A small-molecule ligand and the protein it binds are described below.
Small molecule (SMILES): COc1ccc(S(=O)(=O)N(CC(C)C)C[C@@H](O)[C@H](Cc2ccccc2)NC(=O)O[C@@H]2CCOCOC2)cc1

Binding-site contacts:
Ligand atom O39 contacts residue ASP30 of chain 1.A at 3.3 Å.
Ligand atom C35 contacts residue PRO81 of chain 1.A at 3.8 Å (hydrophobic).
Ligand atom C35 contacts residue GLY48 of chain 1.B at 3.4 Å.
Ligand atom O26 contacts residue ALA28 of chain 1.B at 3.8 Å.
Ligand atom N20 contacts residue GLY27 of chain 1.B at 3.2 Å (h-bond).
Ligand atom C16 contacts residue ASP25 of chain 1.A at 3.2 Å.
Ligand atom C30 contacts residue GLY48 of chain 1.B at 3.4 Å.
Ligand atom C17 contacts residue ASP25 of chain 1.B at 3.2 Å.
Ligand atom O9 contacts residue ILE84 of chain 1.A at 3.5 Å.
Ligand atom O10 contacts residue GLY49 of chain 1.A at 3.3 Å.
Ligand atom C32 contacts residue GLY27 of chain 1.B at 3.6 Å.
Ligand atom C36 contacts residue ILE50 of chain 1.B at 3.5 Å (hydrophobic).
Ligand atom O18 contacts residue ASP25 of chain 1.B at 2.8 Å (salt-bridge).
Ligand atom C27 contacts residue ASP30 of chain 1.B at 3.4 Å.
Ligand atom C35 contacts residue VAL82 of chain 1.A at 3.8 Å (hydrophobic).
Ligand atom C12 contacts residue GLY27 of chain 1.A at 3.6 Å.
Ligand atom C34 contacts residue VAL82 of chain 1.A at 3.7 Å (hydrophobic).
Ligand atom C32 contacts residue ASP25 of chain 1.A at 3.4 Å.
Ligand atom C36 contacts residue GLY49 of chain 1.B at 3.5 Å.
Ligand atom O26 contacts residue ASP29 of chain 1.B at 3.2 Å (salt-bridge).
Ligand atom C29 contacts residue GLY48 of chain 1.B at 3.2 Å.
Ligand atom O28 contacts residue ILE47 of chain 1.B at 3.7 Å.
Ligand atom O18 contacts residue ASP25 of chain 1.A at 2.5 Å (salt-bridge).
Ligand atom C36 contacts residue PRO81 of chain 1.A at 3.6 Å (hydrophobic).
Ligand atom C40 contacts residue ASP30 of chain 1.A at 3.4 Å.
Ligand atom C33 contacts residue GLY27 of chain 1.B at 3.5 Å.
Ligand atom O26 contacts residue ASP30 of chain 1.B at 3.4 Å (salt-bridge).
Ligand atom C33 contacts residue VAL82 of chain 1.A at 3.7 Å (hydrophobic).
Ligand atom C25 contacts residue ASP30 of chain 1.B at 3.8 Å.
Ligand atom C17 contacts residue ASP25 of chain 1.A at 3.3 Å.
Ligand atom C6 contacts residue ALA28 of chain 1.A at 3.6 Å (hydrophobic).
Ligand atom O23 contacts residue ALA28 of chain 1.B at 3.5 Å.
Ligand atom C7 contacts residue ASP30 of chain 1.A at 3.6 Å.
Ligand atom C7 contacts residue VAL32 of chain 1.A at 3.8 Å (hydrophobic).
Ligand atom O18 contacts residue GLY27 of chain 1.B at 3.4 Å.
Ligand atom C4 contacts residue GLY48 of chain 1.A at 3.3 Å.
Ligand atom O9 contacts residue ILE50 of chain 1.B at 3.7 Å.
Ligand atom C15 contacts residue GLY27 of chain 1.A at 3.8 Å.
Ligand atom C7 contacts residue ALA28 of chain 1.A at 3.6 Å (hydrophobic).
Ligand atom O10 contacts residue ILE50 of chain 1.B at 3.2 Å.

Sequence of chain 1.B:
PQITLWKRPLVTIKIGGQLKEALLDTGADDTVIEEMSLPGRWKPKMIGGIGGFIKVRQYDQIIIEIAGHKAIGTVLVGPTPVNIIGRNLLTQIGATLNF

Sequence of chain 1.A:
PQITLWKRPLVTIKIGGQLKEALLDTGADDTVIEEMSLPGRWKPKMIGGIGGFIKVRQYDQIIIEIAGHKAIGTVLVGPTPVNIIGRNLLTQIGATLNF